A small-molecule ligand and the protein it binds are described below.
Small molecule (SMILES): CC(C)C[C@H](NC(=O)[C@H](Cc1ccc(O)cc1)NC(=O)[C@@H]1CCCN1C(=O)[C@@H]1CCCN1C(=O)[C@H](CCCCN)NC(=O)[C@H](CC(=O)O)NC(=O)[C@@H](N)C(C)C)C(=O)N1CCC[C@H]1C(=O)N[C@@H](CCCN=C(N)N)C(=O)N1CCC[C@H]1C(=O)N[C@@H](CCCN=C(N)N)C(=O)N1CCC[C@H]1C(=O)N1CCC[C@H]1C=O

Binding-site contacts:
Ligand atom CB contacts residue MG1 of chain 1.ZW at 3.7 Å.
Ligand atom CG contacts residue MG1 of chain 1.ZW at 4.2 Å.
Ligand atom NH2 contacts residue HIS69 of chain 1.E at 3.9 Å.

Sequence of chain 1.E:
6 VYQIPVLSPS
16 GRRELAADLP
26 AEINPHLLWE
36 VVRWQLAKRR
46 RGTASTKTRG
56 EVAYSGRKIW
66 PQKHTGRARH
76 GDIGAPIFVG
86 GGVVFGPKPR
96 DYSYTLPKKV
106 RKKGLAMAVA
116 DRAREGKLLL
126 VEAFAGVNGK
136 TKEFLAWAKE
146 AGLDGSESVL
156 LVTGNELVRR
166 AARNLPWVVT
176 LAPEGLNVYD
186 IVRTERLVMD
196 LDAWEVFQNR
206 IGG